Sequence of chain 1.B:
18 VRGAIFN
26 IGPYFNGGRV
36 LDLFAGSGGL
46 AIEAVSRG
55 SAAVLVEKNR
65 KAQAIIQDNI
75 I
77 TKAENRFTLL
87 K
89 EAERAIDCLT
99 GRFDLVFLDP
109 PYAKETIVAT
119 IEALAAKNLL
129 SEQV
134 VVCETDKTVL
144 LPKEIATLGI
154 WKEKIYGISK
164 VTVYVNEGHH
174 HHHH

The protein below binds the small molecule below.
Small molecule (SMILES): OC[C@H]1O[C@H](O)[C@H](O)[C@@H](O)[C@@H]1O

Binding-site contacts:
Ligand atom C6 contacts residue ASP102 of chain 1.B at 3.9 Å.
Ligand atom O2 contacts residue GLY32 of chain 1.B at 2.7 Å (h-bond).
Ligand atom O5 contacts residue GLN131 of chain 1.B at 4.2 Å.
Ligand atom C3 contacts residue ASN31 of chain 1.B at 4.0 Å.
Ligand atom C4 contacts residue MSE133 of chain 1.B at 4.3 Å.
Ligand atom C6 contacts residue HIS172 of chain 1.B at 3.3 Å.
Ligand atom O3 contacts residue PHE30 of chain 1.B at 3.6 Å.
Ligand atom O4 contacts residue HIS172 of chain 1.B at 4.4 Å.
Ligand atom C1 contacts residue GLY32 of chain 1.B at 3.5 Å.
Ligand atom O4 contacts residue HIS175 of chain 1.B at 3.2 Å (h-bond).
Ligand atom C2 contacts residue GLY32 of chain 1.B at 3.2 Å.
Ligand atom C2 contacts residue MSE54 of chain 1.B at 4.2 Å.
Ligand atom C2 contacts residue ASN31 of chain 1.B at 3.9 Å.
Ligand atom O6 contacts residue GLN131 of chain 1.B at 3.1 Å (h-bond).
Ligand atom O6 contacts residue VAL132 of chain 1.B at 3.5 Å.
Ligand atom O6 contacts residue MSE133 of chain 1.B at 3.5 Å (h-bond).
Ligand atom C6 contacts residue MSE133 of chain 1.B at 3.5 Å.
Ligand atom C6 contacts residue GLN131 of chain 1.B at 4.4 Å.
Ligand atom C5 contacts residue HIS172 of chain 1.B at 4.2 Å.
Ligand atom C4 contacts residue PHE30 of chain 1.B at 4.3 Å (hydrophobic).
Ligand atom O5 contacts residue ASP102 of chain 1.B at 3.7 Å.
Ligand atom O4 contacts residue MSE133 of chain 1.B at 4.3 Å.
Ligand atom C4 contacts residue HIS175 of chain 1.B at 4.4 Å.
Ligand atom O2 contacts residue ASN31 of chain 1.B at 3.1 Å.
Ligand atom C1 contacts residue ASP102 of chain 1.B at 4.1 Å.
Ligand atom O1 contacts residue GLY32 of chain 1.B at 4.4 Å.
Ligand atom O3 contacts residue ASN31 of chain 1.B at 3.0 Å (h-bond).
Ligand atom O6 contacts residue HIS172 of chain 1.B at 3.0 Å (h-bond).
Ligand atom O6 contacts residue ASP102 of chain 1.B at 3.1 Å (salt-bridge).